Sequence of chain 1.D:
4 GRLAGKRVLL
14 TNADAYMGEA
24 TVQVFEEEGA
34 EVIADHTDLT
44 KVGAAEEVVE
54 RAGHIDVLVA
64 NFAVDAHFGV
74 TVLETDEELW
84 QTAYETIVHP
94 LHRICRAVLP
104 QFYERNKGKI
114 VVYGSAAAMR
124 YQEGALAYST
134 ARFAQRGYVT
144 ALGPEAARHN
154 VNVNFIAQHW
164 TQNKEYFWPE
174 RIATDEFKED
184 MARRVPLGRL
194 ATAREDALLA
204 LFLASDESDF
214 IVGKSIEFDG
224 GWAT

Binding-site contacts:
Ligand atom N1 contacts residue PHE170 of chain 1.D at 3.6 Å.
Ligand atom C1 contacts residue GLN161 of chain 1.D at 4.3 Å.
Ligand atom C3 contacts residue TYR169 of chain 1.D at 3.8 Å (hydrophobic).
Ligand atom N1 contacts residue TRP163 of chain 1.D at 4.1 Å.
Ligand atom N2 contacts residue PHE71 of chain 1.D at 3.7 Å.
Ligand atom C3 contacts residue GLN161 of chain 1.D at 3.5 Å.
Ligand atom C3 contacts residue TYR19 of chain 1.D at 3.8 Å (hydrophobic).
Ligand atom C2 contacts residue SER118 of chain 1.D at 4.2 Å.
Ligand atom C3 contacts residue PHE170 of chain 1.D at 4.0 Å (hydrophobic).
Ligand atom C1 contacts residue SER118 of chain 1.D at 3.9 Å.
Ligand atom C4 contacts residue PHE170 of chain 1.D at 3.9 Å (hydrophobic).
Ligand atom C5 contacts residue HIS162 of chain 1.D at 3.2 Å.
Ligand atom N1 contacts residue TYR19 of chain 1.D at 4.4 Å.
Ligand atom C3 contacts residue HIS162 of chain 1.D at 4.0 Å.
Ligand atom O1 contacts residue SER118 of chain 1.D at 2.6 Å (h-bond).
Ligand atom C2 contacts residue GLN161 of chain 1.D at 3.6 Å.
Ligand atom O1 contacts residue GLN161 of chain 1.D at 4.3 Å.
Ligand atom C4 contacts residue GLN161 of chain 1.D at 4.1 Å.
Ligand atom C2 contacts residue GLY117 of chain 1.D at 4.2 Å.
Ligand atom N2 contacts residue HIS162 of chain 1.D at 3.4 Å.
Ligand atom N1 contacts residue HIS162 of chain 1.D at 3.9 Å.
Ligand atom C5 contacts residue PHE170 of chain 1.D at 4.4 Å (hydrophobic).
Ligand atom C5 contacts residue PHE71 of chain 1.D at 4.3 Å (hydrophobic).
Ligand atom N1 contacts residue GLN161 of chain 1.D at 3.3 Å (h-bond).
Ligand atom C3 contacts residue ASN166 of chain 1.D at 4.0 Å.
Ligand atom C2 contacts residue TYR19 of chain 1.D at 3.4 Å (hydrophobic).
Ligand atom C2 contacts residue TYR169 of chain 1.D at 3.7 Å (hydrophobic).
Ligand atom C2 contacts residue TYR131 of chain 1.D at 4.1 Å (hydrophobic).
Ligand atom C1 contacts residue TYR131 of chain 1.D at 3.9 Å (hydrophobic).
Ligand atom C1 contacts residue TYR169 of chain 1.D at 3.8 Å (hydrophobic).
Ligand atom C5 contacts residue SER118 of chain 1.D at 4.5 Å.
Ligand atom O1 contacts residue TYR131 of chain 1.D at 3.2 Å (h-bond).
Ligand atom C4 contacts residue HIS162 of chain 1.D at 3.2 Å.
Ligand atom N2 contacts residue GLN125 of chain 1.D at 3.7 Å.
Ligand atom N1 contacts residue THR164 of chain 1.D at 3.8 Å.
Ligand atom C4 contacts residue SER118 of chain 1.D at 4.2 Å.
Ligand atom N1 contacts residue TYR169 of chain 1.D at 4.3 Å.
Ligand atom N1 contacts residue ASN166 of chain 1.D at 3.3 Å (h-bond).

A small-molecule ligand and the protein it binds are described below.
Small molecule (SMILES): N#CCC(O)CC#N